Sequence of chain 1.A:
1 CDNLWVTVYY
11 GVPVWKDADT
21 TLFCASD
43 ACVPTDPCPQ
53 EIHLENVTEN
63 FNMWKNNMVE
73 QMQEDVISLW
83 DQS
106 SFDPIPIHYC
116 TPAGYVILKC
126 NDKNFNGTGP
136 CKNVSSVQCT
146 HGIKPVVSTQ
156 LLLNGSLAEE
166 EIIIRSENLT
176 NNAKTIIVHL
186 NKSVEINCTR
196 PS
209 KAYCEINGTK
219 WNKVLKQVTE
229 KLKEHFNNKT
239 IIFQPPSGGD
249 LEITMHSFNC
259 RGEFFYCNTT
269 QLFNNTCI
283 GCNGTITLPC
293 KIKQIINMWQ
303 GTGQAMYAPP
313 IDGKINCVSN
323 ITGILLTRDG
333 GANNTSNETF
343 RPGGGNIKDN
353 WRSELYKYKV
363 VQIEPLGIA

Binding-site contacts:
Ligand atom N2 contacts residue ASN159 of chain 1.A at 2.9 Å (h-bond).
Ligand atom O7 contacts residue PRO109 of chain 1.A at 4.3 Å.
Ligand atom C7 contacts residue SER321 of chain 1.A at 3.6 Å.
Ligand atom O5 contacts residue ASP108 of chain 1.A at 4.3 Å.
Ligand atom C7 contacts residue ASN257 of chain 1.A at 3.9 Å.
Ligand atom C3 contacts residue ASN159 of chain 1.A at 3.8 Å.
Ligand atom O3 contacts residue ARG259 of chain 1.A at 3.2 Å (salt-bridge).
Ligand atom C4 contacts residue ASN159 of chain 1.A at 4.3 Å.
Ligand atom O7 contacts residue ASN257 of chain 1.A at 3.7 Å.
Ligand atom O5 contacts residue ASN159 of chain 1.A at 2.4 Å (h-bond).
Ligand atom C5 contacts residue VAL320 of chain 1.A at 3.3 Å (hydrophobic).
Ligand atom C8 contacts residue SER321 of chain 1.A at 4.0 Å.
Ligand atom C3 contacts residue SER321 of chain 1.A at 3.2 Å.
Ligand atom C2 contacts residue SER321 of chain 1.A at 3.2 Å.
Ligand atom O3 contacts residue CYS319 of chain 1.A at 3.1 Å (h-bond).
Ligand atom C8 contacts residue PHE256 of chain 1.A at 4.2 Å (hydrophobic).
Ligand atom N2 contacts residue SER321 of chain 1.A at 2.8 Å (h-bond).
Ligand atom O5 contacts residue VAL320 of chain 1.A at 4.3 Å.
Ligand atom O7 contacts residue CYS258 of chain 1.A at 4.2 Å.
Ligand atom C8 contacts residue ASN257 of chain 1.A at 3.1 Å.
Ligand atom C4 contacts residue VAL320 of chain 1.A at 3.4 Å (hydrophobic).
Ligand atom C5 contacts residue ASN159 of chain 1.A at 3.7 Å.
Ligand atom C1 contacts residue SER321 of chain 1.A at 3.3 Å.
Ligand atom C1 contacts residue VAL320 of chain 1.A at 4.2 Å (hydrophobic).
Ligand atom O3 contacts residue SER321 of chain 1.A at 4.0 Å.
Ligand atom C4 contacts residue ASP108 of chain 1.A at 3.9 Å.
Ligand atom O5 contacts residue LYS149 of chain 1.A at 4.0 Å.
Ligand atom C4 contacts residue ARG259 of chain 1.A at 3.6 Å.
Ligand atom C3 contacts residue CYS319 of chain 1.A at 4.2 Å (hydrophobic).
Ligand atom O4 contacts residue VAL320 of chain 1.A at 3.0 Å (h-bond).
Ligand atom C7 contacts residue ASN159 of chain 1.A at 4.1 Å.
Ligand atom C3 contacts residue VAL320 of chain 1.A at 3.5 Å (hydrophobic).
Ligand atom C6 contacts residue VAL320 of chain 1.A at 4.2 Å (hydrophobic).
Ligand atom C1 contacts residue ASN159 of chain 1.A at 1.4 Å.
Ligand atom C4 contacts residue SER321 of chain 1.A at 4.3 Å.
Ligand atom C3 contacts residue ARG259 of chain 1.A at 3.9 Å.
Ligand atom O4 contacts residue ARG259 of chain 1.A at 2.8 Å (salt-bridge).
Ligand atom C2 contacts residue ASN159 of chain 1.A at 2.5 Å.
Ligand atom O7 contacts residue CYS319 of chain 1.A at 3.9 Å.
Ligand atom C8 contacts residue LEU158 of chain 1.A at 4.1 Å (hydrophobic).

A small-molecule ligand and the protein it binds are described below.
Small molecule (SMILES): CC(=O)N[C@@H]1[C@@H](O)[C@H](O)[C@@H](CO)O[C@H]1O